The small molecule below binds the protein below.
Small molecule (SMILES): CC(=O)N[C@H]1[C@H](O[C@H]2[C@H](O)[C@@H](NC(C)=O)CO[C@@H]2CO)O[C@H](CO)[C@@H](O[C@@H]2O[C@H](CO)[C@@H](O)[C@H](O)[C@@H]2O)[C@@H]1O

Sequence of chain 1.E:
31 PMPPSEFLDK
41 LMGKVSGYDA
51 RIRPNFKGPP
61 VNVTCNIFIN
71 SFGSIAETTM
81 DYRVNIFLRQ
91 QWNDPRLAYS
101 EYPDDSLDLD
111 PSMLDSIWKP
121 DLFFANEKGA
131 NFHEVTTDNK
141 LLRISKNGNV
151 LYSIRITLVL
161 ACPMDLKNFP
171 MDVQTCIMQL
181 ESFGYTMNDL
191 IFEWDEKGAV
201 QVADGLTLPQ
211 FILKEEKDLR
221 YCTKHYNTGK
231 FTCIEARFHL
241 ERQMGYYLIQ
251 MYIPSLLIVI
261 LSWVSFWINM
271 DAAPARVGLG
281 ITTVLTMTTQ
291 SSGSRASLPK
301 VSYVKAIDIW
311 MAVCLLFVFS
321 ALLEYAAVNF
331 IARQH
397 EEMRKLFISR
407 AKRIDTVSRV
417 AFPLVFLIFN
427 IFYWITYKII

Binding-site contacts:
Ligand atom O7 contacts residue PRO59 of chain 1.E at 3.3 Å.
Ligand atom C7 contacts residue ASN62 of chain 1.E at 3.5 Å.
Ligand atom C5 contacts residue ASN62 of chain 1.E at 3.7 Å.
Ligand atom O7 contacts residue ASN62 of chain 1.E at 3.7 Å.
Ligand atom C1 contacts residue PRO60 of chain 1.E at 3.9 Å (hydrophobic).
Ligand atom O7 contacts residue PRO60 of chain 1.E at 2.9 Å (h-bond).
Ligand atom C7 contacts residue PRO60 of chain 1.E at 3.8 Å (hydrophobic).
Ligand atom N2 contacts residue ASN62 of chain 1.E at 2.9 Å (h-bond).
Ligand atom C2 contacts residue ASN62 of chain 1.E at 2.5 Å.
Ligand atom C7 contacts residue PRO59 of chain 1.E at 4.2 Å (hydrophobic).
Ligand atom O5 contacts residue ASN62 of chain 1.E at 2.4 Å (h-bond).
Ligand atom C4 contacts residue ASN62 of chain 1.E at 4.3 Å.
Ligand atom C3 contacts residue ASN62 of chain 1.E at 3.8 Å.
Ligand atom C1 contacts residue ASN62 of chain 1.E at 1.4 Å.
Ligand atom C8 contacts residue ASN55 of chain 1.E at 3.7 Å.